Sequence of chain 1.A:
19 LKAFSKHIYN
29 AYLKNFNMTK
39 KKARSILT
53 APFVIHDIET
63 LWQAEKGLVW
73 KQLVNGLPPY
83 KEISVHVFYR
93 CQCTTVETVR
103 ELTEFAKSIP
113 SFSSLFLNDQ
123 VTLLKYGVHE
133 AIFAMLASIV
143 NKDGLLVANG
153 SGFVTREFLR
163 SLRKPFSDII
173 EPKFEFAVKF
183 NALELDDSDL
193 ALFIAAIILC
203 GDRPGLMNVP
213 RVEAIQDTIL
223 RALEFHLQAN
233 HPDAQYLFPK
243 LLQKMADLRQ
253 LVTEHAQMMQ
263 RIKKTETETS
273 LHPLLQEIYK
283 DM

Binding-site contacts:
Ligand atom C31 contacts residue HIS131 of chain 1.A at 3.5 Å.
Ligand atom C30 contacts residue THR97 of chain 1.A at 3.6 Å.
Ligand atom C19 contacts residue VAL142 of chain 1.A at 3.5 Å (hydrophobic).
Ligand atom C26 contacts residue HIS257 of chain 1.A at 3.7 Å.
Ligand atom O29 contacts residue HIS257 of chain 1.A at 3.7 Å.
Ligand atom O33 contacts residue HIS257 of chain 1.A at 3.1 Å (h-bond).
Ligand atom C6 contacts residue VAL149 of chain 1.A at 3.6 Å (hydrophobic).
Ligand atom C15 contacts residue PHE135 of chain 1.A at 3.7 Å (hydrophobic).
Ligand atom C18 contacts residue LEU147 of chain 1.A at 3.5 Å (hydrophobic).
Ligand atom CL8 contacts residue LEU161 of chain 1.A at 3.5 Å.
Ligand atom O33 contacts residue TYR281 of chain 1.A at 2.3 Å (h-bond).
Ligand atom C5 contacts residue THR96 of chain 1.A at 3.4 Å.
Ligand atom C5 contacts residue VAL149 of chain 1.A at 3.6 Å (hydrophobic).
Ligand atom C31 contacts residue TYR281 of chain 1.A at 3.5 Å (hydrophobic).
Ligand atom C22 contacts residue HIS257 of chain 1.A at 3.8 Å.
Ligand atom C27 contacts residue HIS257 of chain 1.A at 3.4 Å.
Ligand atom C23 contacts residue HIS257 of chain 1.A at 3.4 Å.
Ligand atom C28 contacts residue ILE171 of chain 1.A at 3.4 Å (hydrophobic).
Ligand atom O32 contacts residue LEU277 of chain 1.A at 3.3 Å.
Ligand atom C30 contacts residue LEU277 of chain 1.A at 3.7 Å (hydrophobic).
Ligand atom C25 contacts residue HIS257 of chain 1.A at 3.2 Å.
Ligand atom O33 contacts residue HIS131 of chain 1.A at 3.0 Å (h-bond).
Ligand atom C28 contacts residue PHE90 of chain 1.A at 3.3 Å (hydrophobic).
Ligand atom C21 contacts residue LYS175 of chain 1.A at 3.5 Å.
Ligand atom C20 contacts residue VAL142 of chain 1.A at 3.8 Å (hydrophobic).
Ligand atom CL8 contacts residue VAL89 of chain 1.A at 3.5 Å.
Ligand atom C22 contacts residue CYS93 of chain 1.A at 3.5 Å (hydrophobic).
Ligand atom C1 contacts residue CYS93 of chain 1.A at 3.5 Å (hydrophobic).
Ligand atom O32 contacts residue THR97 of chain 1.A at 2.7 Å (h-bond).
Ligand atom O32 contacts residue HIS131 of chain 1.A at 3.1 Å (h-bond).
Ligand atom C24 contacts residue CYS93 of chain 1.A at 3.6 Å (hydrophobic).
Ligand atom C20 contacts residue LYS175 of chain 1.A at 3.8 Å.
Ligand atom C31 contacts residue THR97 of chain 1.A at 3.5 Å.
Ligand atom C3 contacts residue THR96 of chain 1.A at 3.7 Å.
Ligand atom C15 contacts residue LEU138 of chain 1.A at 3.7 Å (hydrophobic).
Ligand atom N9 contacts residue CYS93 of chain 1.A at 3.3 Å (h-bond).
Ligand atom C28 contacts residue CYS93 of chain 1.A at 3.7 Å (hydrophobic).
Ligand atom O29 contacts residue MET261 of chain 1.A at 3.5 Å (h-bond).
Ligand atom CL7 contacts residue ARG92 of chain 1.A at 3.4 Å.
Ligand atom C14 contacts residue LEU138 of chain 1.A at 3.7 Å (hydrophobic).

A small-molecule ligand and the protein it binds are described below.
Small molecule (SMILES): Cc1cc(CN2Cc3ccccc3[C@H]2C(=O)Nc2ccc(Cl)cc2Cl)ccc1OCC(=O)O